A protein and the small-molecule ligand that binds it are described below.
Small molecule (SMILES): CC[C@H](C)[C@H](NC(=O)[C@H](CCCN=C(N)N)NC(=O)CNC(=O)[C@@H](NC(=O)[C@@H](NC(=O)[C@@H](NC(=O)[C@@H](NC(=O)[C@H](CO)NC(=O)CN)C(C)C)C(C)C)[C@@H](C)CC)C(C)C)C(=O)N[C@H](C(=O)N[C@@H](CC(C)C)C(=O)N[C@@H](CO)C(=O)NCC(=O)N[C@@H](CCCCN)C(=O)N1CCC[C@H]1C(=O)N[C@@H](C)C=O)C(C)C

Binding-site contacts:
Ligand atom CG1 contacts residue VAL47 of chain 1.C at 3.6 Å (hydrophobic).
Ligand atom O contacts residue SER48 of chain 1.C at 2.9 Å (h-bond).
Ligand atom CD1 contacts residue LEU105 of chain 1.C at 3.5 Å (hydrophobic).
Ligand atom N contacts residue ILE46 of chain 1.C at 2.7 Å (h-bond).
Ligand atom C contacts residue VAL44 of chain 1.C at 3.6 Å (hydrophobic).
Ligand atom O contacts residue VAL40 of chain 1.C at 3.2 Å.
Ligand atom N contacts residue GLU43 of chain 1.C at 3.1 Å (salt-bridge).
Ligand atom NE contacts residue GLY101 of chain 1.C at 3.4 Å (h-bond).
Ligand atom O contacts residue VAL40 of chain 1.C at 3.5 Å.
Ligand atom CA contacts residue ILE46 of chain 1.C at 3.5 Å (hydrophobic).
Ligand atom O contacts residue VAL44 of chain 1.C at 3.5 Å (h-bond).
Ligand atom O contacts residue ILE46 of chain 1.C at 2.9 Å (h-bond).
Ligand atom O contacts residue GLU43 of chain 1.C at 3.3 Å (salt-bridge).
Ligand atom O contacts residue VAL47 of chain 1.C at 3.2 Å.
Ligand atom OG contacts residue ALA76 of chain 1.C at 3.5 Å (h-bond).
Ligand atom C contacts residue THR74 of chain 1.C at 3.5 Å.
Ligand atom O contacts residue GLY42 of chain 1.C at 3.3 Å.
Ligand atom C contacts residue ILE46 of chain 1.C at 3.6 Å (hydrophobic).
Ligand atom OG contacts residue THR74 of chain 1.C at 3.0 Å.
Ligand atom CD1 contacts residue PRO99 of chain 1.C at 3.5 Å (hydrophobic).
Ligand atom NH2 contacts residue VAL40 of chain 1.C at 2.9 Å (h-bond).
Ligand atom N contacts residue SER48 of chain 1.C at 3.1 Å (h-bond).
Ligand atom CG1 contacts residue SER48 of chain 1.C at 3.4 Å.
Ligand atom CA contacts residue SER48 of chain 1.C at 3.5 Å.
Ligand atom N contacts residue THR74 of chain 1.C at 2.7 Å (h-bond).
Ligand atom CA contacts residue VAL44 of chain 1.C at 3.4 Å (hydrophobic).
Ligand atom CG2 contacts residue GLU41 of chain 1.C at 3.6 Å.
Ligand atom CD1 contacts residue THR119 of chain 1.C at 3.4 Å.
Ligand atom CG contacts residue GLU43 of chain 1.C at 3.6 Å.
Ligand atom O contacts residue ILE75 of chain 1.C at 3.4 Å.
Ligand atom CA contacts residue THR74 of chain 1.C at 3.4 Å.
Ligand atom N contacts residue VAL44 of chain 1.C at 2.9 Å (h-bond).
Ligand atom OG contacts residue ILE75 of chain 1.C at 3.6 Å.
Ligand atom C contacts residue ARG73 of chain 1.C at 3.5 Å.
Ligand atom N contacts residue ILE46 of chain 1.C at 3.3 Å (h-bond).
Ligand atom O contacts residue ALA76 of chain 1.C at 2.8 Å (h-bond).
Ligand atom CG2 contacts residue ILE46 of chain 1.C at 3.0 Å (hydrophobic).
Ligand atom NH2 contacts residue GLY101 of chain 1.C at 3.3 Å (h-bond).
Ligand atom CB contacts residue VAL40 of chain 1.C at 3.4 Å (hydrophobic).
Ligand atom O contacts residue ARG73 of chain 1.C at 3.0 Å.

Sequence of chain 1.C:
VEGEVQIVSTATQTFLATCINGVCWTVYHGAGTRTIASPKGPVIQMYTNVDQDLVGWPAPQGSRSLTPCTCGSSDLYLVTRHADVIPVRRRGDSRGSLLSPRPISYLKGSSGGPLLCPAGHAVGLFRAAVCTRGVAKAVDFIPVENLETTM